Binding-site contacts:
Ligand atom O7 contacts residue ASN291 of chain 1.B at 3.5 Å (h-bond).
Ligand atom C1 contacts residue ASN291 of chain 1.B at 1.4 Å.
Ligand atom O5 contacts residue ASN291 of chain 1.B at 2.4 Å (h-bond).
Ligand atom C7 contacts residue LEU238 of chain 1.B at 4.2 Å (hydrophobic).
Ligand atom C6 contacts residue ASN197 of chain 1.B at 3.3 Å.
Ligand atom C7 contacts residue ASN291 of chain 1.B at 3.4 Å.
Ligand atom C5 contacts residue ASN291 of chain 1.B at 3.6 Å.
Ligand atom N2 contacts residue ASN291 of chain 1.B at 2.9 Å (h-bond).
Ligand atom O7 contacts residue ARG194 of chain 1.B at 4.4 Å.
Ligand atom O5 contacts residue ASN197 of chain 1.B at 4.4 Å.
Ligand atom C3 contacts residue ASN291 of chain 1.B at 3.8 Å.
Ligand atom C4 contacts residue ASN291 of chain 1.B at 4.3 Å.
Ligand atom O6 contacts residue ASN197 of chain 1.B at 2.5 Å (h-bond).
Ligand atom C8 contacts residue LEU238 of chain 1.B at 3.7 Å (hydrophobic).
Ligand atom N2 contacts residue LEU238 of chain 1.B at 4.3 Å.
Ligand atom O6 contacts residue ASN291 of chain 1.B at 4.4 Å.
Ligand atom O3 contacts residue ARG194 of chain 1.B at 4.4 Å.
Ligand atom C8 contacts residue TYR290 of chain 1.B at 3.9 Å (hydrophobic).
Ligand atom C2 contacts residue ASN291 of chain 1.B at 2.5 Å.
Ligand atom C8 contacts residue ASN291 of chain 1.B at 4.5 Å.

Sequence of chain 1.B:
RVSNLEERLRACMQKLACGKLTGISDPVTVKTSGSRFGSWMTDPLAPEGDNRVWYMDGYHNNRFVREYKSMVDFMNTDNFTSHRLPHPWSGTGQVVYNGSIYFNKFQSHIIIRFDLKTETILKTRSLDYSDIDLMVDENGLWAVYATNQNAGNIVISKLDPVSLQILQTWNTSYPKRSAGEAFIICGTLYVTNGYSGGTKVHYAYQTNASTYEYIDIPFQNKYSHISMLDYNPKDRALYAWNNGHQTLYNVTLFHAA

A protein and the small-molecule ligand that binds it are described below.
Small molecule (SMILES): CC(=O)N[C@H]1[C@H](O[C@H]2[C@H](O)[C@@H](NC(C)=O)CO[C@@H]2CO)O[C@H](CO)[C@@H](O)[C@@H]1O